Sequence of chain 1.D:
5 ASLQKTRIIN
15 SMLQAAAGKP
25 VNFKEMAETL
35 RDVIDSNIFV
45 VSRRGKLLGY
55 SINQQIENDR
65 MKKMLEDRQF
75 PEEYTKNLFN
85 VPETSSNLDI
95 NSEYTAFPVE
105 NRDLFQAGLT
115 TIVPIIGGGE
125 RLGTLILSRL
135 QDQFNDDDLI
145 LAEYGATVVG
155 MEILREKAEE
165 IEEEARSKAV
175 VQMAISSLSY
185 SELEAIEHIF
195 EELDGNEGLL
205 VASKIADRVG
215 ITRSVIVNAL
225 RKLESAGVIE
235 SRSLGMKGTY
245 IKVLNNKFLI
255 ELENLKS

Binding-site contacts:
Ligand atom O contacts residue TYR78 of chain 1.D at 4.0 Å.
Ligand atom CA contacts residue PHE101 of chain 1.D at 3.8 Å (hydrophobic).
Ligand atom C contacts residue GLU97 of chain 1.D at 3.5 Å.
Ligand atom OXT contacts residue ARG106 of chain 1.D at 3.8 Å.
Ligand atom N contacts residue VAL103 of chain 1.D at 3.1 Å.
Ligand atom CA contacts residue GLU97 of chain 1.D at 4.3 Å.
Ligand atom CD1 contacts residue ARG64 of chain 1.D at 3.2 Å.
Ligand atom CA contacts residue VAL103 of chain 1.D at 3.6 Å (hydrophobic).
Ligand atom CB contacts residue ARG64 of chain 1.D at 3.9 Å.
Ligand atom CG2 contacts residue VAL103 of chain 1.D at 3.7 Å (hydrophobic).
Ligand atom N contacts residue ARG106 of chain 1.D at 4.3 Å.
Ligand atom CA contacts residue THR99 of chain 1.D at 3.7 Å.
Ligand atom C contacts residue VAL103 of chain 1.D at 3.4 Å (hydrophobic).
Ligand atom CA contacts residue TYR78 of chain 1.D at 4.5 Å (hydrophobic).
Ligand atom CB contacts residue VAL103 of chain 1.D at 4.0 Å (hydrophobic).
Ligand atom CD1 contacts residue MET68 of chain 1.D at 3.6 Å (hydrophobic).
Ligand atom CG1 contacts residue TYR78 of chain 1.D at 4.2 Å (hydrophobic).
Ligand atom CB contacts residue PHE101 of chain 1.D at 4.3 Å (hydrophobic).
Ligand atom OXT contacts residue SER96 of chain 1.D at 4.1 Å.
Ligand atom CG1 contacts residue ARG64 of chain 1.D at 4.2 Å.
Ligand atom O contacts residue VAL103 of chain 1.D at 4.3 Å.
Ligand atom OXT contacts residue GLU97 of chain 1.D at 3.2 Å (salt-bridge).
Ligand atom N contacts residue PHE101 of chain 1.D at 2.6 Å (h-bond).
Ligand atom CD1 contacts residue PRO75 of chain 1.D at 4.1 Å (hydrophobic).
Ligand atom N contacts residue PRO102 of chain 1.D at 4.0 Å.
Ligand atom N contacts residue THR99 of chain 1.D at 3.4 Å.
Ligand atom OXT contacts residue VAL103 of chain 1.D at 3.0 Å.
Ligand atom O contacts residue GLU97 of chain 1.D at 3.6 Å (salt-bridge).
Ligand atom CG2 contacts residue ARG64 of chain 1.D at 3.8 Å.

A protein and the small-molecule ligand that binds it are described below.
Small molecule (SMILES): CC[C@H](C)[C@H](N)C(=O)O